A protein and the small-molecule ligand that binds it are described below.
Small molecule (SMILES): CC(=O)N[C@@H]1[C@@H](O)[C@H](O)[C@@H](CO)O[C@H]1O

Sequence of chain 1.A:
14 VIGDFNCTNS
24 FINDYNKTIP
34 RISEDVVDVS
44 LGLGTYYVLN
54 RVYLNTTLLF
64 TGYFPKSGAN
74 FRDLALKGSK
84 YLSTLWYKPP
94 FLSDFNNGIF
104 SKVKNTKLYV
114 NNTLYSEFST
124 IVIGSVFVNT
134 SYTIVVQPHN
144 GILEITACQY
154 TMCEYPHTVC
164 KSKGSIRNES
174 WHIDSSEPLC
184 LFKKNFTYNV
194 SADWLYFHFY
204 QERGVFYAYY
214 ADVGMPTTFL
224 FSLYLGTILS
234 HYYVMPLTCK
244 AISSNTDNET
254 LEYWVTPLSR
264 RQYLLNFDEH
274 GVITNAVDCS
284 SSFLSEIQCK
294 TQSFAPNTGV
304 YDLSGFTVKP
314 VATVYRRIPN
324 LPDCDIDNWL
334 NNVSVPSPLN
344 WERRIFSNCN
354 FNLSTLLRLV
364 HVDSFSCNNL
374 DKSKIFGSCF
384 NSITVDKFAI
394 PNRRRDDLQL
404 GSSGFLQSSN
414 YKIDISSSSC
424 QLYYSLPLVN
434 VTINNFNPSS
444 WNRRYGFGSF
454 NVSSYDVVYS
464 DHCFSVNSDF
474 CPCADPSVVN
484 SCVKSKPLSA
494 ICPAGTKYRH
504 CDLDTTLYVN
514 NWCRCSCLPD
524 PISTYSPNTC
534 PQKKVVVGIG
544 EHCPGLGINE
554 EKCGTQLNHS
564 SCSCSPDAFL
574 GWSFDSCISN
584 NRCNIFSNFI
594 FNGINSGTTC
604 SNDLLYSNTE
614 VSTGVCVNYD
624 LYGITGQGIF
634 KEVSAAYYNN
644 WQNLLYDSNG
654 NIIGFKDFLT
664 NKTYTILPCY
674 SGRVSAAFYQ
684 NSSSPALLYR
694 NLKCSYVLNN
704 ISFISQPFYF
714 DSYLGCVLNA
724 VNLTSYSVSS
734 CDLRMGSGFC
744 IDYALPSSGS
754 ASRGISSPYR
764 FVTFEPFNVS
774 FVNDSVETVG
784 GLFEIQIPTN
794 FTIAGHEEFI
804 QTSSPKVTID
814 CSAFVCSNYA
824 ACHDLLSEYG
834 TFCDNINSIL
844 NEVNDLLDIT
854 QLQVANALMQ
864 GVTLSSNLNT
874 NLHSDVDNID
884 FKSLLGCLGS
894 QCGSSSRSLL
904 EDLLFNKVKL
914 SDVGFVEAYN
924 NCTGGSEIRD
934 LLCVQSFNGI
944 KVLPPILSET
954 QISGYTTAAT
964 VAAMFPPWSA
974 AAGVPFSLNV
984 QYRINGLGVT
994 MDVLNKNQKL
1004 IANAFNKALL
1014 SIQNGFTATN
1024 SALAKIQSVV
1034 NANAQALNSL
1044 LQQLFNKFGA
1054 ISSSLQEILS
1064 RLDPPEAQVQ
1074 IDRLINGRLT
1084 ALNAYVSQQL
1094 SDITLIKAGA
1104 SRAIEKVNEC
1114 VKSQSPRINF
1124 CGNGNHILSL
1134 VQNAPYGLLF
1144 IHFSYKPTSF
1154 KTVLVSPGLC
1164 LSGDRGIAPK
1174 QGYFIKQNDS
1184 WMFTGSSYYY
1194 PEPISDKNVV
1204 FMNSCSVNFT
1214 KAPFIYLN

Binding-site contacts:
Ligand atom C5 contacts residue ASN771 of chain 1.A at 3.7 Å.
Ligand atom C4 contacts residue ASN771 of chain 1.A at 4.2 Å.
Ligand atom C7 contacts residue ASN771 of chain 1.A at 3.5 Å.
Ligand atom C6 contacts residue SER732 of chain 1.A at 4.2 Å.
Ligand atom O6 contacts residue SER732 of chain 1.A at 4.3 Å.
Ligand atom N2 contacts residue ASN771 of chain 1.A at 2.9 Å (h-bond).
Ligand atom C2 contacts residue ASN771 of chain 1.A at 2.4 Å.
Ligand atom O5 contacts residue ASN771 of chain 1.A at 2.4 Å (h-bond).
Ligand atom C1 contacts residue ASN771 of chain 1.A at 1.4 Å.
Ligand atom O7 contacts residue ASN771 of chain 1.A at 3.7 Å.
Ligand atom C3 contacts residue ASN771 of chain 1.A at 3.8 Å.